This small molecule binds to this protein.
Small molecule (SMILES): O=P(O)(O)OC[C@H]1O[C@@H](O)[C@H](O)[C@@H]1O

Sequence of chain 1.B:
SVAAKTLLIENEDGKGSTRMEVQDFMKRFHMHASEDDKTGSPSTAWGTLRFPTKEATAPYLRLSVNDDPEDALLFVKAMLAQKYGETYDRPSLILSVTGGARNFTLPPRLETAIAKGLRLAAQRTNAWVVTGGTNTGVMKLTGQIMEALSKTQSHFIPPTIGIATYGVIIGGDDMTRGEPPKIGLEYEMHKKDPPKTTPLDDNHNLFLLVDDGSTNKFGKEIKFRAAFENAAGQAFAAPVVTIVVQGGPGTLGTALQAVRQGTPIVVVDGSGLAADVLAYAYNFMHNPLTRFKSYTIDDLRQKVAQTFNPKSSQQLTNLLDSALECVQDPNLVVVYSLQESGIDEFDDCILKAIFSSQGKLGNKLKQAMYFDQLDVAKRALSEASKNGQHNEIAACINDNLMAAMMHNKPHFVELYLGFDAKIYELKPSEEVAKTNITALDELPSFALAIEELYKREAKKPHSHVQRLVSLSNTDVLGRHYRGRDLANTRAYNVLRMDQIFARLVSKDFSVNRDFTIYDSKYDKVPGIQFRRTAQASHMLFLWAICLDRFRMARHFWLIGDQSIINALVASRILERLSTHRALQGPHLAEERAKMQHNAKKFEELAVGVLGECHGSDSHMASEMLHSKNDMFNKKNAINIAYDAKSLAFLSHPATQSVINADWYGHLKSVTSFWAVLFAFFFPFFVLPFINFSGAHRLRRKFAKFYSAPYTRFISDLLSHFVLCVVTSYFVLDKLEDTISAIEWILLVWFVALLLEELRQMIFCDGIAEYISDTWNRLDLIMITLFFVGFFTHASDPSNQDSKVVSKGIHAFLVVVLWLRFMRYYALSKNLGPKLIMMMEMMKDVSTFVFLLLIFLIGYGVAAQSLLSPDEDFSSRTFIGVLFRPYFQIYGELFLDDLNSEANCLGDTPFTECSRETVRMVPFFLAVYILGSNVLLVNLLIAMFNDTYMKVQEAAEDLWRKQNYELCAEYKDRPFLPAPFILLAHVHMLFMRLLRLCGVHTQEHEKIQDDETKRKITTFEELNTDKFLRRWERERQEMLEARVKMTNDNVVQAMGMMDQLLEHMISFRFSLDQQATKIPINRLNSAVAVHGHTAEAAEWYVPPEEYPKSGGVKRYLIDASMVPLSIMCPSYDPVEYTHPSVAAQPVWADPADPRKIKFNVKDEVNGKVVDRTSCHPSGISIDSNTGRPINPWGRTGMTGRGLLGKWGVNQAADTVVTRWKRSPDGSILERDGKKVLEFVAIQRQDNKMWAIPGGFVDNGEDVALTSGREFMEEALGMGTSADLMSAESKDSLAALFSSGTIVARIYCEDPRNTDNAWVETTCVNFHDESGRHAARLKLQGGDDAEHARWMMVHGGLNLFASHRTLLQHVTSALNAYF

Binding-site contacts:
Ligand atom O2 contacts residue CYS1424 of chain 1.B at 3.6 Å (h-bond).
Ligand atom O1 contacts residue VAL1435 of chain 1.B at 3.7 Å.
Ligand atom P' contacts residue MG1 of chain 1.V at 3.2 Å.
Ligand atom C4 contacts residue ARG1428 of chain 1.B at 3.7 Å.
Ligand atom C1 contacts residue CYS1424 of chain 1.B at 3.8 Å (hydrophobic).
Ligand atom P' contacts residue AMP1 of chain 1.R at 3.7 Å.
Ligand atom O1 contacts residue CYS1424 of chain 1.B at 3.0 Å (h-bond).
Ligand atom O3X contacts residue PHE1372 of chain 1.B at 3.3 Å.
Ligand atom O1X contacts residue AMP1 of chain 1.R at 3.4 Å (h-bond).
Ligand atom O3 contacts residue ASP1330 of chain 1.B at 2.7 Å (salt-bridge).
Ligand atom C2 contacts residue CYS1424 of chain 1.B at 3.8 Å (hydrophobic).
Ligand atom O4 contacts residue ARG1428 of chain 1.B at 3.0 Å (salt-bridge).
Ligand atom O3X contacts residue MG1 of chain 1.V at 3.5 Å.
Ligand atom O2X contacts residue ARG1360 of chain 1.B at 2.6 Å (salt-bridge).
Ligand atom O5 contacts residue GLY1371 of chain 1.B at 3.7 Å.
Ligand atom O2 contacts residue HIS1479 of chain 1.B at 3.1 Å (h-bond).
Ligand atom O3 contacts residue HIS1479 of chain 1.B at 3.0 Å (h-bond).
Ligand atom C2 contacts residue HIS1479 of chain 1.B at 3.9 Å.
Ligand atom O1X contacts residue ASP1460 of chain 1.B at 3.1 Å (salt-bridge).
Ligand atom O2X contacts residue ARG1428 of chain 1.B at 3.0 Å (salt-bridge).
Ligand atom O2 contacts residue ASP1330 of chain 1.B at 2.5 Å (salt-bridge).
Ligand atom C2 contacts residue ASP1330 of chain 1.B at 3.8 Å.
Ligand atom O5 contacts residue GLY1370 of chain 1.B at 3.6 Å (h-bond).
Ligand atom C1 contacts residue PHE1476 of chain 1.B at 3.8 Å (hydrophobic).
Ligand atom C5 contacts residue ARG1428 of chain 1.B at 3.5 Å.
Ligand atom C3 contacts residue ASP1330 of chain 1.B at 3.4 Å.
Ligand atom O2 contacts residue THR1437 of chain 1.B at 3.9 Å.
Ligand atom O1X contacts residue GLY1370 of chain 1.B at 3.7 Å.
Ligand atom O4 contacts residue PHE1476 of chain 1.B at 3.5 Å.
Ligand atom O1X contacts residue ARG1360 of chain 1.B at 2.9 Å (salt-bridge).
Ligand atom O5 contacts residue ARG1360 of chain 1.B at 3.9 Å.
Ligand atom C2 contacts residue ALA1328 of chain 1.B at 3.9 Å (hydrophobic).
Ligand atom P' contacts residue ARG1360 of chain 1.B at 3.5 Å.
Ligand atom C1 contacts residue ASP1426 of chain 1.B at 3.4 Å.
Ligand atom O1X contacts residue MG1 of chain 1.V at 2.1 Å.
Ligand atom O1 contacts residue ASP1426 of chain 1.B at 2.9 Å (salt-bridge).
Ligand atom O3X contacts residue AMP1 of chain 1.R at 3.0 Å (h-bond).
Ligand atom O4 contacts residue ASP1426 of chain 1.B at 3.0 Å (salt-bridge).
Ligand atom C1 contacts residue HIS1479 of chain 1.B at 3.9 Å.
Ligand atom O5 contacts residue MG1 of chain 1.V at 3.9 Å.